Sequence of chain 1.A:
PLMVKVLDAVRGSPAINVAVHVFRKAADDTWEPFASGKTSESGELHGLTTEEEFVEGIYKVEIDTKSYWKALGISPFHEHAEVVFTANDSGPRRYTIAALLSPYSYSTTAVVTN

The protein below binds the small molecule below.
Small molecule (SMILES): O=C(O)c1cc(Cl)c2c(c1)C(=O)c1ccccc1C2=O

Sequence of chain 2.A:
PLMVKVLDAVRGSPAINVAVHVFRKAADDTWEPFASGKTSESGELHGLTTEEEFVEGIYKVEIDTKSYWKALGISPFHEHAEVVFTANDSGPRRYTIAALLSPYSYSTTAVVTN

Binding-site contacts:
Ligand atom CAN contacts residue HG61 of chain 2.D at 1.5 Å.
Ligand atom OAQ contacts residue LYS47 of chain 1.A at 3.0 Å (salt-bridge).
Ligand atom CAC contacts residue ALA140 of chain 1.A at 3.7 Å (hydrophobic).
Ligand atom OAS contacts residue ALA140 of chain 1.A at 3.2 Å.
Ligand atom CAE contacts residue LEU142 of chain 1.A at 3.4 Å (hydrophobic).
Ligand atom CAG contacts residue HG61 of chain 2.D at 0.7 Å.
Ligand atom CAG contacts residue ALA140 of chain 1.A at 3.6 Å (hydrophobic).
Ligand atom CAC contacts residue HG61 of chain 2.D at 1.4 Å.
Ligand atom CAJ contacts residue HG61 of chain 2.D at 0.7 Å.
Ligand atom CAE contacts residue HG61 of chain 2.D at 2.5 Å.
Ligand atom CAM contacts residue HG61 of chain 2.D at 0.8 Å.
Ligand atom CL1 contacts residue LYS47 of chain 2.A at 3.4 Å.
Ligand atom CAK contacts residue HG61 of chain 2.D at 1.0 Å.
Ligand atom CAH contacts residue HG61 of chain 2.D at 0.6 Å.
Ligand atom CAM contacts residue ALA140 of chain 2.A at 3.6 Å (hydrophobic).
Ligand atom CAI contacts residue HG61 of chain 2.D at 1.1 Å.
Ligand atom OAQ contacts residue HG61 of chain 2.D at 1.8 Å (h-bond).
Ligand atom CAA contacts residue HG61 of chain 2.D at 1.1 Å.
Ligand atom OAT contacts residue HG61 of chain 2.D at 1.4 Å.
Ligand atom CAD contacts residue HG61 of chain 2.D at 2.0 Å.
Ligand atom CL1 contacts residue LEU49 of chain 2.A at 3.5 Å.
Ligand atom CAM contacts residue LEU49 of chain 2.A at 3.5 Å (hydrophobic).
Ligand atom OAP contacts residue HG61 of chain 2.D at 1.8 Å (h-bond).
Ligand atom CAI contacts residue LEU49 of chain 2.A at 3.7 Å (hydrophobic).
Ligand atom OAP contacts residue LYS47 of chain 2.A at 3.0 Å.
Ligand atom CL1 contacts residue ALA141 of chain 2.A at 3.3 Å.
Ligand atom CAL contacts residue HG61 of chain 2.D at 1.0 Å.
Ligand atom CAF contacts residue HG61 of chain 2.D at 2.4 Å.
Ligand atom CAO contacts residue HG61 of chain 2.D at 1.5 Å.
Ligand atom CAB contacts residue HG61 of chain 2.D at 1.3 Å.
Ligand atom OAS contacts residue HG61 of chain 2.D at 0.8 Å.
Ligand atom CAD contacts residue LEU142 of chain 2.A at 3.6 Å (hydrophobic).
Ligand atom CAN contacts residue LYS47 of chain 2.A at 3.5 Å.
Ligand atom CL1 contacts residue HG61 of chain 2.D at 1.3 Å.
Ligand atom CAF contacts residue THR151 of chain 1.A at 3.4 Å.
Ligand atom OAT contacts residue LEU142 of chain 2.A at 3.5 Å.
Ligand atom CL1 contacts residue ALA140 of chain 2.A at 3.4 Å.
Ligand atom CAJ contacts residue LEU49 of chain 2.A at 3.6 Å (hydrophobic).
Ligand atom CAF contacts residue SER149 of chain 1.A at 3.0 Å.
Ligand atom CAE contacts residue SER149 of chain 1.A at 3.1 Å.